Sequence of chain 1.G:
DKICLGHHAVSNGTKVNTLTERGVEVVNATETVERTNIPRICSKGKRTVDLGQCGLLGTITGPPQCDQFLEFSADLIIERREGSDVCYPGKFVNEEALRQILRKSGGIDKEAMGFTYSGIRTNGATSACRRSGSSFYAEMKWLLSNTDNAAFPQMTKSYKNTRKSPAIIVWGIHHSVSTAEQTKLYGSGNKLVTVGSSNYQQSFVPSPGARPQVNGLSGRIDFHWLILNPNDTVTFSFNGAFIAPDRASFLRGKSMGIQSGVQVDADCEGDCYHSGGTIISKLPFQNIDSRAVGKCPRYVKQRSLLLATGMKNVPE

Sequence of chain 1.H:
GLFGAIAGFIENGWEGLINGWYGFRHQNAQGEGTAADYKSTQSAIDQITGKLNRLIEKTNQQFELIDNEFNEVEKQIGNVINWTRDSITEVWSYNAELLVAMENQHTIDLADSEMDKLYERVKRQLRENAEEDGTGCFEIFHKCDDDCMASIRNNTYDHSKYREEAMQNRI

Binding-site contacts:
Ligand atom C8 contacts residue ASN28 of chain 1.G at 4.2 Å.
Ligand atom C1 contacts residue ASN28 of chain 1.G at 1.4 Å.
Ligand atom O7 contacts residue ASN28 of chain 1.G at 2.7 Å (h-bond).
Ligand atom C1 contacts residue THR309 of chain 1.G at 4.5 Å.
Ligand atom O6 contacts residue THR309 of chain 1.G at 3.8 Å.
Ligand atom N2 contacts residue ASN28 of chain 1.G at 2.9 Å (h-bond).
Ligand atom O5 contacts residue THR309 of chain 1.G at 3.8 Å.
Ligand atom C2 contacts residue ASN28 of chain 1.G at 2.5 Å.
Ligand atom C6 contacts residue THR309 of chain 1.G at 4.3 Å.
Ligand atom C6 contacts residue LEU52 of chain 1.H at 3.8 Å (hydrophobic).
Ligand atom O6 contacts residue LEU52 of chain 1.H at 3.4 Å.
Ligand atom C4 contacts residue ASN28 of chain 1.G at 4.1 Å.
Ligand atom O6 contacts residue ASN28 of chain 1.G at 4.5 Å.
Ligand atom C3 contacts residue ASN28 of chain 1.G at 3.8 Å.
Ligand atom C6 contacts residue THR30 of chain 1.G at 4.4 Å.
Ligand atom O5 contacts residue ASN28 of chain 1.G at 2.2 Å (h-bond).
Ligand atom C7 contacts residue ASN28 of chain 1.G at 3.0 Å.
Ligand atom C5 contacts residue ASN28 of chain 1.G at 3.6 Å.

A protein and the small-molecule ligand that binds it are described below.
Small molecule (SMILES): CC(=O)N[C@@H]1[C@@H](O)[C@H](O)[C@@H](CO)O[C@H]1O